This protein binds this small molecule.
Small molecule (SMILES): CCCCCCCC(=O)OC[C@H](COP(=O)(O)O[C@@H]1[C@H](O)[C@H](O)[C@@H](OP(=O)(O)O)[C@H](OP(=O)(O)O)[C@H]1O)OC(=O)CCCCCCC

Binding-site contacts:
Ligand atom O13 contacts residue ARG45 of chain 1.C at 3.3 Å.
Ligand atom C3A contacts residue ARG45 of chain 1.C at 4.3 Å.
Ligand atom O41 contacts residue ARG16 of chain 1.C at 3.8 Å.
Ligand atom C1C contacts residue TRP44 of chain 1.C at 3.7 Å (hydrophobic).
Ligand atom O51 contacts residue ARG151 of chain 1.C at 2.3 Å (salt-bridge).
Ligand atom P1 contacts residue TRP44 of chain 1.C at 4.5 Å.
Ligand atom P5 contacts residue LYS153 of chain 1.C at 4.2 Å.
Ligand atom P5 contacts residue ARG151 of chain 1.C at 3.3 Å.
Ligand atom C6 contacts residue GLN43 of chain 1.C at 4.4 Å.
Ligand atom O12 contacts residue ARG45 of chain 1.C at 2.3 Å (salt-bridge).
Ligand atom O11 contacts residue ARG45 of chain 1.C at 3.9 Å.
Ligand atom O1 contacts residue GLN43 of chain 1.C at 3.8 Å.
Ligand atom O13 contacts residue TRP44 of chain 1.C at 3.1 Å.
Ligand atom O1 contacts residue TRP44 of chain 1.C at 4.0 Å.
Ligand atom C3C contacts residue TRP44 of chain 1.C at 3.3 Å (hydrophobic).
Ligand atom O3C contacts residue TRP44 of chain 1.C at 3.2 Å.
Ligand atom C2B contacts residue TRP44 of chain 1.C at 4.0 Å (hydrophobic).
Ligand atom O52 contacts residue LYS153 of chain 1.C at 4.0 Å.
Ligand atom C6 contacts residue TRP44 of chain 1.C at 4.2 Å (hydrophobic).
Ligand atom C1B contacts residue TRP44 of chain 1.C at 3.3 Å (hydrophobic).
Ligand atom C2A contacts residue ARG45 of chain 1.C at 3.6 Å.
Ligand atom O51 contacts residue LYS153 of chain 1.C at 3.0 Å (salt-bridge).
Ligand atom O53 contacts residue TRP44 of chain 1.C at 3.2 Å (h-bond).
Ligand atom O53 contacts residue ARG151 of chain 1.C at 3.2 Å (salt-bridge).
Ligand atom O52 contacts residue ARG151 of chain 1.C at 3.7 Å.
Ligand atom O6 contacts residue TRP44 of chain 1.C at 2.9 Å.
Ligand atom C1C contacts residue ARG45 of chain 1.C at 3.2 Å.
Ligand atom O3 contacts residue ARG16 of chain 1.C at 4.3 Å.
Ligand atom P4 contacts residue ARG16 of chain 1.C at 3.3 Å.
Ligand atom C4A contacts residue ARG45 of chain 1.C at 3.7 Å.
Ligand atom C2C contacts residue TRP44 of chain 1.C at 4.2 Å (hydrophobic).
Ligand atom O53 contacts residue LYS148 of chain 1.C at 4.1 Å.
Ligand atom O42 contacts residue ARG16 of chain 1.C at 2.3 Å (salt-bridge).
Ligand atom O6 contacts residue GLN43 of chain 1.C at 3.8 Å.
Ligand atom O12 contacts residue GLN43 of chain 1.C at 3.9 Å.
Ligand atom P1 contacts residue ARG45 of chain 1.C at 3.5 Å.
Ligand atom O2 contacts residue GLN43 of chain 1.C at 3.8 Å.
Ligand atom O43 contacts residue ARG16 of chain 1.C at 2.8 Å.
Ligand atom O1B contacts residue TRP44 of chain 1.C at 2.8 Å.
Ligand atom P1 contacts residue GLN43 of chain 1.C at 4.5 Å.

Sequence of chain 1.C:
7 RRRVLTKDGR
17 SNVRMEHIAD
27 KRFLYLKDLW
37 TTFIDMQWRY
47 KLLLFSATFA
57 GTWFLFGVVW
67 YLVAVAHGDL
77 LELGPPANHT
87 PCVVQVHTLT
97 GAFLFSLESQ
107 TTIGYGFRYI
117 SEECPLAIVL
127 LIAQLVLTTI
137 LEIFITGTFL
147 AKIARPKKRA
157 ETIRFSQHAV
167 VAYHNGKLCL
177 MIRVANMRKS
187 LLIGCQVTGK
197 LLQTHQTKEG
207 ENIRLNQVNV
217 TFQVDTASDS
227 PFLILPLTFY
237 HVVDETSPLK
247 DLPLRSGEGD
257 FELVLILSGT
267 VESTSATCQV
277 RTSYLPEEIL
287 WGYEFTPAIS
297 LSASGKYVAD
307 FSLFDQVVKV